Sequence of chain 1.A:
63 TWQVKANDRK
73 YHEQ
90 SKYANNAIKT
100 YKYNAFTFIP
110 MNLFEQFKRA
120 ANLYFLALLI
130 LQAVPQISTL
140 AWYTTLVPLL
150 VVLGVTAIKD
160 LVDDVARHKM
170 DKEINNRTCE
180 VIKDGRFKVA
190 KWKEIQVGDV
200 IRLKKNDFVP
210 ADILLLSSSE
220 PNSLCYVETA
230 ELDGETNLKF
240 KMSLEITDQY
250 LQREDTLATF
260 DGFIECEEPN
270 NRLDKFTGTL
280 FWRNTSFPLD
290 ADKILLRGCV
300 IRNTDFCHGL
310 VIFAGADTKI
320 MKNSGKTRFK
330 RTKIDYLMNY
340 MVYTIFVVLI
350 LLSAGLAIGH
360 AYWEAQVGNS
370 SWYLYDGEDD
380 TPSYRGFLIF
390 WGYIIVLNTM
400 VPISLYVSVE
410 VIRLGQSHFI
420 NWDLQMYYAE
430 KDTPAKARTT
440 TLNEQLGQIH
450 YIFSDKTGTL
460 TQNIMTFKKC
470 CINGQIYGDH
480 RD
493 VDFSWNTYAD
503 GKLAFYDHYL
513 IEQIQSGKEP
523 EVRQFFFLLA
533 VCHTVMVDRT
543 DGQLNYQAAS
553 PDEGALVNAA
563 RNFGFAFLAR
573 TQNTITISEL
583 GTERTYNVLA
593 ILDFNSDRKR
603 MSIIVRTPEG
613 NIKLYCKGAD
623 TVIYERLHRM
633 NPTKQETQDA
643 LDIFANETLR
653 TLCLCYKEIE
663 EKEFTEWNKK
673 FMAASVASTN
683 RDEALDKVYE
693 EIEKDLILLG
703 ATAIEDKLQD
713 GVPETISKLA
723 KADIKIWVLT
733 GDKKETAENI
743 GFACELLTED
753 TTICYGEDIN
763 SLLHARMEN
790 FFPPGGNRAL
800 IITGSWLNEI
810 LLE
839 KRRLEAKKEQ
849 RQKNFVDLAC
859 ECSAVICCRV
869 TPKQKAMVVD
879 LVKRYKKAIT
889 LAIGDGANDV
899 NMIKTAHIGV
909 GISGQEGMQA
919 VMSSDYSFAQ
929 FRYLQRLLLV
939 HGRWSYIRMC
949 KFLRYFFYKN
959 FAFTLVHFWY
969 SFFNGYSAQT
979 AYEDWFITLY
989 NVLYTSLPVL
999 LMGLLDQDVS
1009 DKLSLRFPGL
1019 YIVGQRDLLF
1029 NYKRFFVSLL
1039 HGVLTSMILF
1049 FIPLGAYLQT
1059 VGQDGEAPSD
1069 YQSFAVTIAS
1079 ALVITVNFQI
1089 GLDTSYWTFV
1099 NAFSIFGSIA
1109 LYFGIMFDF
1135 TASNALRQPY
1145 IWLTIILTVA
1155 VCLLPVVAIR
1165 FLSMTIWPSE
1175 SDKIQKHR

Binding-site contacts:
Ligand atom O6 contacts residue PRO304 of chain 1.B at 3.2 Å.
Ligand atom O6 contacts residue TRP371 of chain 1.A at 3.0 Å.
Ligand atom O7 contacts residue LEU241 of chain 1.B at 3.5 Å.
Ligand atom C8 contacts residue ASN184 of chain 1.B at 4.3 Å.
Ligand atom C5 contacts residue ASN302 of chain 1.B at 4.2 Å.
Ligand atom C5 contacts residue ASN239 of chain 1.B at 4.1 Å.
Ligand atom C8 contacts residue TYR307 of chain 1.B at 4.1 Å (hydrophobic).
Ligand atom C5 contacts residue VAL238 of chain 1.B at 4.2 Å (hydrophobic).
Ligand atom O6 contacts residue VAL238 of chain 1.B at 3.4 Å (h-bond).
Ligand atom O6 contacts residue TYR303 of chain 1.B at 3.6 Å.
Ligand atom O6 contacts residue ASN239 of chain 1.B at 3.9 Å.
Ligand atom O5 contacts residue ASN239 of chain 1.B at 4.0 Å.
Ligand atom C6 contacts residue ASN239 of chain 1.B at 3.4 Å.
Ligand atom C2 contacts residue ASN239 of chain 1.B at 3.8 Å.
Ligand atom C7 contacts residue ASN302 of chain 1.B at 4.3 Å.
Ligand atom C6 contacts residue VAL238 of chain 1.B at 4.0 Å (hydrophobic).
Ligand atom C8 contacts residue ASN302 of chain 1.B at 3.7 Å.
Ligand atom C7 contacts residue ASN184 of chain 1.B at 3.0 Å.
Ligand atom O7 contacts residue ASN184 of chain 1.B at 2.7 Å (h-bond).
Ligand atom C7 contacts residue LEU241 of chain 1.B at 3.7 Å (hydrophobic).
Ligand atom C3 contacts residue ASN184 of chain 1.B at 3.8 Å.
Ligand atom C2 contacts residue ASN184 of chain 1.B at 2.4 Å.
Ligand atom C5 contacts residue PRO304 of chain 1.B at 4.2 Å (hydrophobic).
Ligand atom C8 contacts residue TRP371 of chain 1.A at 3.7 Å (hydrophobic).
Ligand atom O5 contacts residue ASN184 of chain 1.B at 2.3 Å (h-bond).
Ligand atom C1 contacts residue ASN239 of chain 1.B at 3.8 Å.
Ligand atom N2 contacts residue ASN184 of chain 1.B at 2.9 Å (h-bond).
Ligand atom C4 contacts residue ASN239 of chain 1.B at 3.6 Å.
Ligand atom C8 contacts residue PRO304 of chain 1.B at 3.5 Å (hydrophobic).
Ligand atom C1 contacts residue ASN302 of chain 1.B at 4.1 Å.
Ligand atom C7 contacts residue PRO304 of chain 1.B at 4.1 Å (hydrophobic).
Ligand atom C6 contacts residue TRP371 of chain 1.A at 3.8 Å (hydrophobic).
Ligand atom C1 contacts residue ASN184 of chain 1.B at 1.4 Å.
Ligand atom N2 contacts residue ASN239 of chain 1.B at 3.6 Å (h-bond).
Ligand atom C4 contacts residue ASN184 of chain 1.B at 4.2 Å.
Ligand atom O3 contacts residue ASN239 of chain 1.B at 3.9 Å.
Ligand atom C6 contacts residue PRO304 of chain 1.B at 4.1 Å (hydrophobic).
Ligand atom C5 contacts residue ASN184 of chain 1.B at 3.6 Å.
Ligand atom C3 contacts residue ASN239 of chain 1.B at 4.0 Å.
Ligand atom C8 contacts residue LEU241 of chain 1.B at 3.5 Å (hydrophobic).

This protein binds this small molecule.
Small molecule (SMILES): CC(=O)N[C@H]1[C@H](O[C@H]2[C@H](O)[C@@H](NC(C)=O)CO[C@@H]2CO)O[C@H](CO)[C@@H](O[C@@H]2O[C@H](CO)[C@@H](O)[C@H](O)[C@@H]2O)[C@@H]1O

Sequence of chain 1.B:
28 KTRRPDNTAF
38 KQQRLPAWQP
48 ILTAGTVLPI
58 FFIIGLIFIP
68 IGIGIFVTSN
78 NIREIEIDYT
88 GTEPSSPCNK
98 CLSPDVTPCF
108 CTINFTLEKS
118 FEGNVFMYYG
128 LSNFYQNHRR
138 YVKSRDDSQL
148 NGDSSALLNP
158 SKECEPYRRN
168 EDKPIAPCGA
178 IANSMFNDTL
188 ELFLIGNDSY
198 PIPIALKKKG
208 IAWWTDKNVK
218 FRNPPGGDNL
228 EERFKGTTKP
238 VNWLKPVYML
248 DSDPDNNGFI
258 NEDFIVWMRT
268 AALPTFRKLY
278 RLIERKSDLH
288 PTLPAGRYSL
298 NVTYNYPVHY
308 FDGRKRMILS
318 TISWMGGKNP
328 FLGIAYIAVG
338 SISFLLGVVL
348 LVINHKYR